Binding-site contacts:
Ligand atom C5 contacts residue ASN204 of chain 1.E at 3.6 Å.
Ligand atom C7 contacts residue HIS321 of chain 1.E at 4.3 Å.
Ligand atom O7 contacts residue ILE242 of chain 1.E at 4.5 Å.
Ligand atom C7 contacts residue SER244 of chain 1.E at 4.5 Å.
Ligand atom C1 contacts residue THR206 of chain 1.E at 3.8 Å.
Ligand atom C4 contacts residue ASN204 of chain 1.E at 4.2 Å.
Ligand atom C5 contacts residue THR206 of chain 1.E at 3.7 Å.
Ligand atom N2 contacts residue ASN204 of chain 1.E at 2.9 Å (h-bond).
Ligand atom O7 contacts residue HIS321 of chain 1.E at 3.5 Å.
Ligand atom C6 contacts residue THR206 of chain 1.E at 4.2 Å.
Ligand atom C7 contacts residue ASN204 of chain 1.E at 3.0 Å.
Ligand atom O7 contacts residue ASN204 of chain 1.E at 2.8 Å (h-bond).
Ligand atom O5 contacts residue THR206 of chain 1.E at 3.6 Å.
Ligand atom C8 contacts residue SER244 of chain 1.E at 3.4 Å.
Ligand atom C8 contacts residue PRO208 of chain 1.E at 4.1 Å (hydrophobic).
Ligand atom O5 contacts residue ASN204 of chain 1.E at 2.4 Å (h-bond).
Ligand atom C1 contacts residue ASN204 of chain 1.E at 1.4 Å.
Ligand atom O6 contacts residue ASN204 of chain 1.E at 4.3 Å.
Ligand atom C8 contacts residue ILE247 of chain 1.E at 4.1 Å (hydrophobic).
Ligand atom C8 contacts residue ASN204 of chain 1.E at 4.3 Å.
Ligand atom O6 contacts residue THR206 of chain 1.E at 4.4 Å.
Ligand atom C3 contacts residue ASN204 of chain 1.E at 3.8 Å.
Ligand atom C2 contacts residue ASN204 of chain 1.E at 2.5 Å.

Sequence of chain 1.E:
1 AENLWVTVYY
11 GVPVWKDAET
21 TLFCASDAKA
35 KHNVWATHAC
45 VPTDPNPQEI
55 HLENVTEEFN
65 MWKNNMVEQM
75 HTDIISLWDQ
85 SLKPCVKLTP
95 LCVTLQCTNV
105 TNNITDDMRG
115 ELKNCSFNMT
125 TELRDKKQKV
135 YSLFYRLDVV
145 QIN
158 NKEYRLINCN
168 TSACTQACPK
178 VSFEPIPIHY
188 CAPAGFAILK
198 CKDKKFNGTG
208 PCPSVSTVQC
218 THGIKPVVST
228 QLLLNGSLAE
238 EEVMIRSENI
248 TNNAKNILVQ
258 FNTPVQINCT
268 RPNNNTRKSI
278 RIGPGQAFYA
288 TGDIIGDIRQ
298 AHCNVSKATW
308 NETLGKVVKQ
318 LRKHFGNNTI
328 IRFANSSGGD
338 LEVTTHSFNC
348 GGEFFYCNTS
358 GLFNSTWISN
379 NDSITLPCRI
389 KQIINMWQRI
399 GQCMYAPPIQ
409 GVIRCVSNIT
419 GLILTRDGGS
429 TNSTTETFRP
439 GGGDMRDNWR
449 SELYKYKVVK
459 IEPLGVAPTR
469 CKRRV

The protein below binds the small molecule below.
Small molecule (SMILES): CC(=O)N[C@H]1[C@H](O[C@H]2[C@H](O)[C@@H](NC(C)=O)CO[C@@H]2CO)O[C@H](CO)[C@@H](O)[C@@H]1O